The protein below binds the small molecule below.
Small molecule (SMILES): N[C@@H](CCC(=O)O)C(=O)O

Sequence of chain 1.B:
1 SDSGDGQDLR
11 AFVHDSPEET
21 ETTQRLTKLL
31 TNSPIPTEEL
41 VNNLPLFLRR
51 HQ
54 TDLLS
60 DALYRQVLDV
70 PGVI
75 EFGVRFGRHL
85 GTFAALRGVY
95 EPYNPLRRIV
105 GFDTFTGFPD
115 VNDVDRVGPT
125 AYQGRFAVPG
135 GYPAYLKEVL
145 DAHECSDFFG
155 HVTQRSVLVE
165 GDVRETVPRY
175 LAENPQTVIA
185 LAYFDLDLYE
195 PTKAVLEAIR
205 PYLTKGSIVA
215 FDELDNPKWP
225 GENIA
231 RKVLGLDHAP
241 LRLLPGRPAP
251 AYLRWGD

Binding-site contacts:
Ligand atom OE2 contacts residue TRP223 of chain 1.B at 2.9 Å (h-bond).
Ligand atom OE2 contacts residue LYS222 of chain 1.B at 3.4 Å (salt-bridge).
Ligand atom CD contacts residue LYS222 of chain 1.B at 4.4 Å.
Ligand atom O contacts residue ASP216 of chain 1.B at 3.3 Å (salt-bridge).
Ligand atom OE1 contacts residue TRP223 of chain 1.B at 4.4 Å.
Ligand atom N contacts residue ASP189 of chain 1.B at 3.6 Å (salt-bridge).
Ligand atom C contacts residue GLU217 of chain 1.B at 3.7 Å.
Ligand atom O contacts residue NA1 of chain 1.Q at 2.9 Å (h-bond).
Ligand atom CA contacts residue GLU217 of chain 1.B at 3.7 Å.
Ligand atom N contacts residue NA1 of chain 1.Q at 4.0 Å.
Ligand atom N contacts residue GLU217 of chain 1.B at 2.8 Å (salt-bridge).
Ligand atom O contacts residue EDO1 of chain 1.R at 4.0 Å.
Ligand atom CD contacts residue TRP223 of chain 1.B at 3.6 Å (hydrophobic).
Ligand atom C contacts residue ASP216 of chain 1.B at 3.9 Å.
Ligand atom OE1 contacts residue PHE130 of chain 1.B at 3.4 Å.
Ligand atom C contacts residue NA1 of chain 1.Q at 4.1 Å.
Ligand atom CG contacts residue GLU217 of chain 1.B at 3.4 Å.
Ligand atom CD contacts residue PHE130 of chain 1.B at 4.2 Å (hydrophobic).
Ligand atom CG contacts residue TRP223 of chain 1.B at 4.1 Å (hydrophobic).
Ligand atom N contacts residue ASP191 of chain 1.B at 4.0 Å.
Ligand atom N contacts residue ASP216 of chain 1.B at 2.6 Å (salt-bridge).
Ligand atom CB contacts residue PHE130 of chain 1.B at 4.1 Å (hydrophobic).
Ligand atom CA contacts residue ASP216 of chain 1.B at 3.7 Å.
Ligand atom CB contacts residue GLU217 of chain 1.B at 4.1 Å.
Ligand atom O contacts residue GLU217 of chain 1.B at 3.1 Å (salt-bridge).